Sequence of chain 1.A:
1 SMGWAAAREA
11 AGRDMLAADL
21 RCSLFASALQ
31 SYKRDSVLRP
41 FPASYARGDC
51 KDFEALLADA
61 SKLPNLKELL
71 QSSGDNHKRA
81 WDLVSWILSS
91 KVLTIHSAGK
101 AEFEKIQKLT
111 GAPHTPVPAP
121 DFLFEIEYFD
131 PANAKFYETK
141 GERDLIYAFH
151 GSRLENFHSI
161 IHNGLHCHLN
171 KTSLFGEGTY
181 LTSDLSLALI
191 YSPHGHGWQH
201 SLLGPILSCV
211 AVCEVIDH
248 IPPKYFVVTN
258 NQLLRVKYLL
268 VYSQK

Binding-site contacts:
Ligand atom F3 contacts residue LEU181 of chain 1.A at 3.2 Å.
Ligand atom C10 contacts residue HIS150 of chain 1.A at 3.9 Å.
Ligand atom O11 contacts residue HIS150 of chain 1.A at 3.3 Å.
Ligand atom N9 contacts residue HIS150 of chain 1.A at 3.5 Å.
Ligand atom N9 contacts residue GLY151 of chain 1.A at 2.7 Å (h-bond).
Ligand atom C14 contacts residue TYR180 of chain 1.A at 3.8 Å (hydrophobic).
Ligand atom C10 contacts residue TYR191 of chain 1.A at 3.6 Å (hydrophobic).
Ligand atom C23 contacts residue TYR252 of chain 1.A at 3.2 Å (hydrophobic).
Ligand atom F4 contacts residue LEU181 of chain 1.A at 3.4 Å.
Ligand atom C19 contacts residue TYR191 of chain 1.A at 3.5 Å (hydrophobic).
Ligand atom N8 contacts residue GLY151 of chain 1.A at 3.4 Å (h-bond).
Ligand atom F4 contacts residue TYR180 of chain 1.A at 3.3 Å.
Ligand atom C10 contacts residue GLY151 of chain 1.A at 3.6 Å.
Ligand atom F1 contacts residue LEU187 of chain 1.A at 3.4 Å.
Ligand atom C20 contacts residue TYR180 of chain 1.A at 3.4 Å (hydrophobic).
Ligand atom C5 contacts residue TYR191 of chain 1.A at 3.7 Å (hydrophobic).
Ligand atom C13 contacts residue TYR191 of chain 1.A at 3.6 Å (hydrophobic).
Ligand atom N8 contacts residue TYR191 of chain 1.A at 3.4 Å.
Ligand atom C15 contacts residue TYR252 of chain 1.A at 3.6 Å (hydrophobic).
Ligand atom N9 contacts residue TYR191 of chain 1.A at 3.3 Å.
Ligand atom C15 contacts residue TYR191 of chain 1.A at 3.9 Å (hydrophobic).
Ligand atom N12 contacts residue TYR191 of chain 1.A at 3.7 Å.
Ligand atom N8 contacts residue HIS150 of chain 1.A at 3.5 Å.
Ligand atom F3 contacts residue TYR180 of chain 1.A at 3.6 Å.
Ligand atom C14 contacts residue TYR191 of chain 1.A at 3.4 Å (hydrophobic).
Ligand atom O11 contacts residue ALA188 of chain 1.A at 3.6 Å.
Ligand atom C6 contacts residue TYR191 of chain 1.A at 3.8 Å (hydrophobic).
Ligand atom C6 contacts residue TYR180 of chain 1.A at 3.5 Å (hydrophobic).
Ligand atom N12 contacts residue TYR180 of chain 1.A at 3.2 Å.
Ligand atom F1 contacts residue THR182 of chain 1.A at 3.3 Å.
Ligand atom C16 contacts residue TYR252 of chain 1.A at 3.6 Å (hydrophobic).
Ligand atom C20 contacts residue TYR191 of chain 1.A at 3.8 Å (hydrophobic).
Ligand atom F4 contacts residue TYR252 of chain 1.A at 3.7 Å.
Ligand atom C18 contacts residue TYR180 of chain 1.A at 3.7 Å (hydrophobic).
Ligand atom C7 contacts residue TYR191 of chain 1.A at 3.4 Å (hydrophobic).
Ligand atom O11 contacts residue GLY151 of chain 1.A at 2.7 Å (h-bond).
Ligand atom C19 contacts residue TYR180 of chain 1.A at 3.4 Å (hydrophobic).
Ligand atom F3 contacts residue PHE149 of chain 1.A at 3.3 Å.
Ligand atom F3 contacts residue THR182 of chain 1.A at 3.1 Å.
Ligand atom C2 contacts residue THR182 of chain 1.A at 3.8 Å.

A protein and the small-molecule ligand that binds it are described below.
Small molecule (SMILES): O=c1[nH]ncc(-n2cc3ccc(OC4CCNCC4)cc3c2)c1C(F)(F)F